Binding-site contacts:
Ligand atom C3 contacts residue ASN644 of chain 1.C at 4.0 Å.
Ligand atom O5 contacts residue VAL643 of chain 1.C at 4.0 Å.
Ligand atom C4 contacts residue ASN644 of chain 1.C at 4.3 Å.
Ligand atom C1 contacts residue ASN644 of chain 1.C at 1.5 Å.
Ligand atom O5 contacts residue ASN644 of chain 1.C at 2.2 Å (h-bond).
Ligand atom C7 contacts residue ASN644 of chain 1.C at 4.4 Å.
Ligand atom C2 contacts residue ASN644 of chain 1.C at 2.8 Å.
Ligand atom C5 contacts residue ASN644 of chain 1.C at 3.5 Å.
Ligand atom N2 contacts residue ASN644 of chain 1.C at 3.3 Å (h-bond).
Ligand atom C6 contacts residue ASN644 of chain 1.C at 4.3 Å.

Sequence of chain 1.C:
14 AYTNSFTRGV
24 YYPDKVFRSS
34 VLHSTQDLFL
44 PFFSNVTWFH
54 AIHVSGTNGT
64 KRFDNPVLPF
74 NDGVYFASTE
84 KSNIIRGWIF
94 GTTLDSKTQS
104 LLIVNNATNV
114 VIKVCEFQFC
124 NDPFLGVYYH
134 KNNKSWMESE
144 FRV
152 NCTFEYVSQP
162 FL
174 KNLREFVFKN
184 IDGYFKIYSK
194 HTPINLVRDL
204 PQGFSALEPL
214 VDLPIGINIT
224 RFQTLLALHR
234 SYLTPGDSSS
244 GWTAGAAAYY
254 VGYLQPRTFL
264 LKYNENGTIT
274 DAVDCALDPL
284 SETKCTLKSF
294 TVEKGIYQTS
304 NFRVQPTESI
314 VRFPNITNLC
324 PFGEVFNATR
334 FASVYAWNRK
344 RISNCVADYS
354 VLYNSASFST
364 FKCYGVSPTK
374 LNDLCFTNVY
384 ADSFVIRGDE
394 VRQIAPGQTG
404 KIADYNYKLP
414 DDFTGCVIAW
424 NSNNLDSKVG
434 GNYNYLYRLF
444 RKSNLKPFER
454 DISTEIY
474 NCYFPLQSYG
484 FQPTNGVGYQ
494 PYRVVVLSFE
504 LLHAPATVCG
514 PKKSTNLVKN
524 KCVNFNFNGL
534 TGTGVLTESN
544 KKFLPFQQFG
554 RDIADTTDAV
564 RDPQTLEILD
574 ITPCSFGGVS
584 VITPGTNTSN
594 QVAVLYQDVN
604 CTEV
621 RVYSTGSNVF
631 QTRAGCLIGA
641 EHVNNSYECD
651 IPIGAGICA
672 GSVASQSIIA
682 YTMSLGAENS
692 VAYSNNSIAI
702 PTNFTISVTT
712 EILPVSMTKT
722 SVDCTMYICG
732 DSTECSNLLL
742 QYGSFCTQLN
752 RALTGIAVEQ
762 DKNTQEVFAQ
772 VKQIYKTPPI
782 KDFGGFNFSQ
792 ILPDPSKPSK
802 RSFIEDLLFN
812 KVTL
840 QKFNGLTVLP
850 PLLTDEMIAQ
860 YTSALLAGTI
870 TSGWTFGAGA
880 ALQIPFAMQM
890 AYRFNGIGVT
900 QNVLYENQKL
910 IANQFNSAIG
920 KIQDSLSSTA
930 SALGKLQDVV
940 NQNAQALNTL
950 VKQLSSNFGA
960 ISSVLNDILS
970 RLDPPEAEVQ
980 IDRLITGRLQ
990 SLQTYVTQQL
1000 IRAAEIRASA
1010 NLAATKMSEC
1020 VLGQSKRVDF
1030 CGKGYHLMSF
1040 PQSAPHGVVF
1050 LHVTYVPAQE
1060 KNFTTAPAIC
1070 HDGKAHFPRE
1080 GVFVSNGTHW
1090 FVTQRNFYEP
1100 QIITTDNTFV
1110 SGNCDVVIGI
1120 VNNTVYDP

A protein and the small-molecule ligand that binds it are described below.
Small molecule (SMILES): CC(=O)N[C@@H]1[C@@H](O)[C@H](O)[C@@H](CO)O[C@H]1O